Sequence of chain 1.C:
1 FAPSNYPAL

Sequence of chain 1.A:
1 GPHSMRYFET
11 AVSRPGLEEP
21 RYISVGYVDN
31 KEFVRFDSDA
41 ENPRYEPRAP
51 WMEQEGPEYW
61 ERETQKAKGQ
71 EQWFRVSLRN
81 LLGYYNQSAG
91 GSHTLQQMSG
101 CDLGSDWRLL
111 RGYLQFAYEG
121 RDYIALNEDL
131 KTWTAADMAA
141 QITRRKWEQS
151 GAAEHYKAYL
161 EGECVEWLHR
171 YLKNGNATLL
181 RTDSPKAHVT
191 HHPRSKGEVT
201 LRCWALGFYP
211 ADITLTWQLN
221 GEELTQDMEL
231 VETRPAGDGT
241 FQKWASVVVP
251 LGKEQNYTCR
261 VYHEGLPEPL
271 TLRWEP

Binding-site contacts:
Ligand atom O6 contacts residue ASN5 of chain 1.C at 2.6 Å (h-bond).
Ligand atom C5 contacts residue SER4 of chain 1.C at 3.6 Å.
Ligand atom C2 contacts residue SER4 of chain 1.C at 2.4 Å.
Ligand atom C1 contacts residue ASN5 of chain 1.C at 4.3 Å.
Ligand atom N2 contacts residue TYR6 of chain 1.C at 4.1 Å.
Ligand atom C4 contacts residue ASN5 of chain 1.C at 4.2 Å.
Ligand atom C5 contacts residue ASN5 of chain 1.C at 3.5 Å.
Ligand atom O5 contacts residue SER4 of chain 1.C at 2.3 Å (h-bond).
Ligand atom C2 contacts residue TYR6 of chain 1.C at 4.0 Å (hydrophobic).
Ligand atom O3 contacts residue TYR6 of chain 1.C at 4.0 Å.
Ligand atom O5 contacts residue ASN5 of chain 1.C at 3.1 Å (h-bond).
Ligand atom C7 contacts residue SER4 of chain 1.C at 4.0 Å.
Ligand atom C3 contacts residue SER4 of chain 1.C at 3.8 Å.
Ligand atom C7 contacts residue TYR6 of chain 1.C at 3.5 Å (hydrophobic).
Ligand atom O7 contacts residue TYR6 of chain 1.C at 2.9 Å (h-bond).
Ligand atom C6 contacts residue ASN5 of chain 1.C at 2.9 Å.
Ligand atom O6 contacts residue GLY69 of chain 1.A at 4.2 Å.
Ligand atom C4 contacts residue SER4 of chain 1.C at 4.2 Å.
Ligand atom O6 contacts residue GLN70 of chain 1.A at 4.0 Å.
Ligand atom C1 contacts residue SER4 of chain 1.C at 1.4 Å.
Ligand atom C8 contacts residue TYR6 of chain 1.C at 4.3 Å (hydrophobic).
Ligand atom N2 contacts residue SER4 of chain 1.C at 2.9 Å (h-bond).
Ligand atom O6 contacts residue SER4 of chain 1.C at 4.5 Å.

The small molecule below binds the protein below.
Small molecule (SMILES): CC(=O)N[C@@H]1[C@@H](O)[C@H](O)[C@@H](CO)O[C@H]1O